Binding-site contacts:
Ligand atom C34 contacts residue ILE72 of chain 1.O at 3.8 Å (hydrophobic).
Ligand atom C22 contacts residue ILE30 of chain 1.O at 4.4 Å (hydrophobic).
Ligand atom C37 contacts residue LEU33 of chain 1.O at 3.8 Å (hydrophobic).
Ligand atom C25 contacts residue ILE30 of chain 1.O at 3.6 Å (hydrophobic).
Ligand atom C19 contacts residue LEU75 of chain 1.O at 4.5 Å (hydrophobic).
Ligand atom C18 contacts residue LEU75 of chain 1.O at 4.5 Å (hydrophobic).
Ligand atom C25 contacts residue MET29 of chain 1.O at 3.8 Å (hydrophobic).
Ligand atom C43 contacts residue LEU33 of chain 1.O at 4.2 Å (hydrophobic).
Ligand atom C28 contacts residue ILE30 of chain 1.O at 4.0 Å (hydrophobic).
Ligand atom C31 contacts residue ILE30 of chain 1.O at 3.9 Å (hydrophobic).
Ligand atom C40 contacts residue ILE34 of chain 1.O at 4.1 Å (hydrophobic).
Ligand atom C22 contacts residue LEU75 of chain 1.O at 3.7 Å (hydrophobic).
Ligand atom C37 contacts residue ILE34 of chain 1.O at 4.2 Å (hydrophobic).
Ligand atom C18 contacts residue HIS26 of chain 1.O at 3.9 Å.
Ligand atom C19 contacts residue ILE30 of chain 1.O at 4.5 Å (hydrophobic).
Ligand atom C43 contacts residue ILE34 of chain 1.O at 4.4 Å (hydrophobic).
Ligand atom C19 contacts residue HIS26 of chain 1.O at 3.4 Å.
Ligand atom C31 contacts residue LEU33 of chain 1.O at 4.5 Å (hydrophobic).
Ligand atom O16 contacts residue HIS26 of chain 1.O at 3.9 Å.
Ligand atom C37 contacts residue ILE72 of chain 1.O at 4.4 Å (hydrophobic).
Ligand atom C43 contacts residue LEU37 of chain 1.O at 3.8 Å (hydrophobic).
Ligand atom C40 contacts residue ILE72 of chain 1.O at 4.1 Å (hydrophobic).

The protein below binds the small molecule below.
Small molecule (SMILES): CCCCCCCCCCO[C@@H]1O[C@H](CO)[C@@H](O[C@H]2O[C@H](CO)[C@@H](O)[C@H](O)[C@H]2O)[C@H](O)[C@H]1O

Sequence of chain 1.O:
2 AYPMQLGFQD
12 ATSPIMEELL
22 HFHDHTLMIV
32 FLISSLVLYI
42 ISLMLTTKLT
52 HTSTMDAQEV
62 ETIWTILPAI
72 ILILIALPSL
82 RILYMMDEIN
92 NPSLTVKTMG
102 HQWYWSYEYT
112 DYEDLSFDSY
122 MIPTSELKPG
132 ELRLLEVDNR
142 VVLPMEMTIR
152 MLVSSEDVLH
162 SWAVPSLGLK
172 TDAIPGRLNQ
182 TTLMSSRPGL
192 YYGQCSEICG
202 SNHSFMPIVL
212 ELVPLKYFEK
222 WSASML